Binding-site contacts:
Ligand atom CAB contacts residue VAL110 of chain 1.A at 4.4 Å (hydrophobic).
Ligand atom CAF contacts residue LEU144 of chain 1.A at 3.5 Å (hydrophobic).
Ligand atom CAC contacts residue ALA122 of chain 1.A at 3.8 Å (hydrophobic).
Ligand atom NAG contacts residue VAL126 of chain 1.A at 4.2 Å.
Ligand atom CAB contacts residue LEU107 of chain 1.A at 3.5 Å (hydrophobic).
Ligand atom NAG contacts residue ALA122 of chain 1.A at 3.4 Å.
Ligand atom CAF contacts residue VAL110 of chain 1.A at 4.5 Å (hydrophobic).
Ligand atom CAE contacts residue LEU144 of chain 1.A at 3.8 Å (hydrophobic).
Ligand atom CAD contacts residue LEU107 of chain 1.A at 4.2 Å (hydrophobic).
Ligand atom NAH contacts residue LEU141 of chain 1.A at 3.9 Å.
Ligand atom NAH contacts residue VAL134 of chain 1.A at 4.2 Å.
Ligand atom CAE contacts residue HIS125 of chain 1.A at 3.5 Å.
Ligand atom OAA contacts residue ALA122 of chain 1.A at 3.7 Å.
Ligand atom CAF contacts residue PHE176 of chain 1.A at 3.8 Å (hydrophobic).
Ligand atom CAC contacts residue ILE101 of chain 1.A at 4.0 Å (hydrophobic).
Ligand atom NAG contacts residue VAL134 of chain 1.A at 3.7 Å.
Ligand atom CAD contacts residue TYR111 of chain 1.A at 4.0 Å (hydrophobic).
Ligand atom OAA contacts residue PHE176 of chain 1.A at 3.3 Å.
Ligand atom CAE contacts residue VAL134 of chain 1.A at 3.8 Å (hydrophobic).
Ligand atom CAE contacts residue PHE176 of chain 1.A at 3.6 Å (hydrophobic).
Ligand atom CAC contacts residue LEU107 of chain 1.A at 3.9 Å (hydrophobic).
Ligand atom NAH contacts residue VAL110 of chain 1.A at 4.5 Å.
Ligand atom CAB contacts residue TYR111 of chain 1.A at 4.0 Å (hydrophobic).
Ligand atom CAD contacts residue LEU141 of chain 1.A at 3.9 Å (hydrophobic).
Ligand atom CAB contacts residue ILE101 of chain 1.A at 4.3 Å (hydrophobic).
Ligand atom CAD contacts residue ALA122 of chain 1.A at 3.9 Å (hydrophobic).
Ligand atom CAD contacts residue VAL110 of chain 1.A at 3.6 Å (hydrophobic).
Ligand atom CAC contacts residue VAL134 of chain 1.A at 4.2 Å (hydrophobic).
Ligand atom CAF contacts residue ALA122 of chain 1.A at 3.8 Å (hydrophobic).
Ligand atom OAA contacts residue VAL134 of chain 1.A at 3.6 Å.
Ligand atom CAF contacts residue LEU141 of chain 1.A at 3.8 Å (hydrophobic).
Ligand atom CAE contacts residue LEU141 of chain 1.A at 3.9 Å (hydrophobic).
Ligand atom CAC contacts residue VAL126 of chain 1.A at 4.0 Å (hydrophobic).
Ligand atom CAB contacts residue ALA122 of chain 1.A at 4.1 Å (hydrophobic).
Ligand atom OAA contacts residue HIS125 of chain 1.A at 2.8 Å (h-bond).
Ligand atom NAG contacts residue LEU107 of chain 1.A at 4.5 Å.
Ligand atom NAH contacts residue ALA122 of chain 1.A at 3.5 Å.

The small molecule below binds the protein below.
Small molecule (SMILES): OCCn1cccn1

Sequence of chain 1.A:
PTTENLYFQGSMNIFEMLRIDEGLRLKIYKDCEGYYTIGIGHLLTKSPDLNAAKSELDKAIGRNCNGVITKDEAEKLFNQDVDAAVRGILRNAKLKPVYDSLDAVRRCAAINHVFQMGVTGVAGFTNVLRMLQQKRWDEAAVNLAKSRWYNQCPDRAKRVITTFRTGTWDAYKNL